Binding-site contacts:
Ligand atom O6 contacts residue MET198 of chain 1.E at 3.5 Å.
Ligand atom PA contacts residue SER194 of chain 1.E at 3.5 Å.
Ligand atom PA contacts residue TYR21 of chain 1.E at 3.7 Å.
Ligand atom O1 contacts residue TYR21 of chain 1.E at 2.8 Å (h-bond).
Ligand atom O1B contacts residue ARG30 of chain 1.E at 2.9 Å (salt-bridge).
Ligand atom O1A contacts residue SER110 of chain 1.E at 3.6 Å.
Ligand atom PB contacts residue ARG30 of chain 1.E at 3.7 Å.
Ligand atom C4 contacts residue TYR21 of chain 1.E at 3.5 Å (hydrophobic).
Ligand atom PB contacts residue TYR21 of chain 1.E at 3.6 Å.
Ligand atom C1 contacts residue ALA17 of chain 1.E at 3.6 Å (hydrophobic).
Ligand atom O2A contacts residue SER144 of chain 1.E at 2.6 Å (h-bond).
Ligand atom O2B contacts residue SER142 of chain 1.E at 3.7 Å.
Ligand atom O3B contacts residue SER142 of chain 1.E at 2.5 Å (h-bond).
Ligand atom C1 contacts residue ARG147 of chain 1.E at 3.4 Å.
Ligand atom O1 contacts residue LYS20 of chain 1.E at 3.7 Å.
Ligand atom O1B contacts residue LYS24 of chain 1.E at 2.9 Å (salt-bridge).
Ligand atom O3B contacts residue GLY143 of chain 1.E at 3.7 Å.
Ligand atom O1 contacts residue ALA17 of chain 1.E at 3.4 Å.
Ligand atom C2 contacts residue TYR21 of chain 1.E at 3.6 Å (hydrophobic).
Ligand atom O2B contacts residue GLY143 of chain 1.E at 2.7 Å (h-bond).
Ligand atom PB contacts residue SER142 of chain 1.E at 3.7 Å.
Ligand atom O2 contacts residue ALA17 of chain 1.E at 3.6 Å.
Ligand atom O2A contacts residue TYR21 of chain 1.E at 3.6 Å.
Ligand atom O1B contacts residue THR195 of chain 1.E at 2.6 Å (h-bond).
Ligand atom O6 contacts residue TYR21 of chain 1.E at 3.4 Å.
Ligand atom PB contacts residue GLY143 of chain 1.E at 3.7 Å.
Ligand atom O5 contacts residue MET198 of chain 1.E at 3.5 Å.
Ligand atom O3B contacts residue ARG75 of chain 1.E at 3.5 Å (salt-bridge).
Ligand atom O2B contacts residue ARG30 of chain 1.E at 3.0 Å (salt-bridge).
Ligand atom O5 contacts residue TYR21 of chain 1.E at 3.5 Å.
Ligand atom O2A contacts residue SER142 of chain 1.E at 3.0 Å (h-bond).
Ligand atom O3A contacts residue ASP284 of chain 1.E at 3.4 Å (salt-bridge).
Ligand atom O6 contacts residue SER194 of chain 1.E at 3.7 Å.
Ligand atom O2 contacts residue ARG147 of chain 1.E at 2.7 Å (salt-bridge).
Ligand atom C2 contacts residue ASP284 of chain 1.E at 3.6 Å.
Ligand atom PB contacts residue THR195 of chain 1.E at 3.7 Å.
Ligand atom O2B contacts residue TYR21 of chain 1.E at 2.7 Å (h-bond).
Ligand atom O1 contacts residue ARG147 of chain 1.E at 3.1 Å (salt-bridge).
Ligand atom O2B contacts residue LYS24 of chain 1.E at 3.7 Å.
Ligand atom O1A contacts residue SER194 of chain 1.E at 2.5 Å (h-bond).

Sequence of chain 1.E:
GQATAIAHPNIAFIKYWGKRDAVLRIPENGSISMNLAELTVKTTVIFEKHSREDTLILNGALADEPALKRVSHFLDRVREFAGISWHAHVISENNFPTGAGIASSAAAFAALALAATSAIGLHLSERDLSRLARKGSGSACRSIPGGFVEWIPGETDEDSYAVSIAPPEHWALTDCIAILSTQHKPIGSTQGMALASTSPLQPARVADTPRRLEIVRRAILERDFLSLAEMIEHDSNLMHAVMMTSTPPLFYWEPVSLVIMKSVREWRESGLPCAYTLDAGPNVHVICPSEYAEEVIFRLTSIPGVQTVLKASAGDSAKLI

The small molecule below binds the protein below.
Small molecule (SMILES): C[C@@](O)(CCO[P](=O)(O)OP(=O)(O)O)CC(=O)O